Sequence of chain 1.B:
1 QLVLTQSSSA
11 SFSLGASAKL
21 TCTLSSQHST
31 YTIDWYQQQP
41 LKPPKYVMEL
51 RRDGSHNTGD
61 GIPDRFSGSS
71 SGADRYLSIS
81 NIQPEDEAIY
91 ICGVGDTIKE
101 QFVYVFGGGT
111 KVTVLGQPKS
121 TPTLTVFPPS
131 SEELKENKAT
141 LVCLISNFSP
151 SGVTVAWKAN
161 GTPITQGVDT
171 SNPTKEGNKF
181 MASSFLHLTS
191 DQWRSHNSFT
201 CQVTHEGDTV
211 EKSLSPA

Sequence of chain 1.A:
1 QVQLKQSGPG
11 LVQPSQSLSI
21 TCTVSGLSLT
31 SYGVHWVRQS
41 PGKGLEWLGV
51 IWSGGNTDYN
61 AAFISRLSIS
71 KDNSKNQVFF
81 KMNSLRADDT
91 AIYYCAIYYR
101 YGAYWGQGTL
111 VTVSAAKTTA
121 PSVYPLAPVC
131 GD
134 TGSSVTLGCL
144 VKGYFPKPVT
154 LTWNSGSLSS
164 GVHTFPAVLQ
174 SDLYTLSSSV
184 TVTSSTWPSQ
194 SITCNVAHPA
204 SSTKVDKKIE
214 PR

Binding-site contacts:
Ligand atom CA contacts residue TYR31 of chain 1.B at 3.5 Å (hydrophobic).
Ligand atom O contacts residue GLY95 of chain 1.B at 3.3 Å.
Ligand atom CD contacts residue THR97 of chain 1.B at 3.4 Å.
Ligand atom OH contacts residue TYR101 of chain 1.A at 3.6 Å.
Ligand atom O contacts residue TRP52 of chain 1.A at 3.5 Å.
Ligand atom CE2 contacts residue GLU49 of chain 1.B at 3.3 Å.
Ligand atom CA contacts residue GLY95 of chain 1.B at 3.4 Å.
Ligand atom OE2 contacts residue GLY33 of chain 1.A at 3.1 Å (h-bond).
Ligand atom NH1 contacts residue ASP34 of chain 1.B at 3.5 Å (salt-bridge).
Ligand atom CB contacts residue TYR98 of chain 1.A at 3.7 Å (hydrophobic).
Ligand atom NE contacts residue GLU49 of chain 1.B at 2.9 Å (salt-bridge).
Ligand atom NH2 contacts residue GLU49 of chain 1.B at 3.0 Å (salt-bridge).
Ligand atom O contacts residue PHE102 of chain 1.B at 3.6 Å.
Ligand atom O contacts residue ARG100 of chain 1.A at 2.8 Å (salt-bridge).
Ligand atom CG contacts residue TYR98 of chain 1.A at 3.5 Å (hydrophobic).
Ligand atom CZ contacts residue GLU49 of chain 1.B at 3.2 Å.
Ligand atom N contacts residue GLY95 of chain 1.B at 2.9 Å (h-bond).
Ligand atom O contacts residue TYR31 of chain 1.B at 3.5 Å.
Ligand atom CD contacts residue SER53 of chain 1.A at 3.2 Å.
Ligand atom O contacts residue TYR31 of chain 1.B at 3.7 Å.
Ligand atom NH2 contacts residue ASP34 of chain 1.B at 2.4 Å (salt-bridge).
Ligand atom C contacts residue GLY95 of chain 1.B at 3.6 Å.
Ligand atom O contacts residue HIS35 of chain 1.A at 2.9 Å (h-bond).
Ligand atom OE2 contacts residue SER53 of chain 1.A at 2.8 Å (h-bond).
Ligand atom OE1 contacts residue SER53 of chain 1.A at 2.6 Å (h-bond).
Ligand atom O contacts residue THR30 of chain 1.B at 2.6 Å (h-bond).
Ligand atom OE2 contacts residue TRP52 of chain 1.A at 3.3 Å.
Ligand atom CZ contacts residue ASP34 of chain 1.B at 3.6 Å.
Ligand atom CD2 contacts residue TYR99 of chain 1.A at 3.8 Å (hydrophobic).
Ligand atom CG contacts residue ASP96 of chain 1.B at 3.5 Å.
Ligand atom NH1 contacts residue THR32 of chain 1.B at 3.6 Å (h-bond).
Ligand atom OE2 contacts residue TYR32 of chain 1.A at 3.5 Å.
Ligand atom CB contacts residue TYR98 of chain 1.A at 3.7 Å (hydrophobic).
Ligand atom CE1 contacts residue ARG100 of chain 1.A at 3.6 Å.
Ligand atom CB contacts residue PHE102 of chain 1.B at 3.6 Å (hydrophobic).
Ligand atom CZ contacts residue GLU49 of chain 1.B at 3.4 Å.
Ligand atom NH1 contacts residue THR97 of chain 1.B at 2.8 Å (h-bond).
Ligand atom CG contacts residue THR97 of chain 1.B at 3.2 Å.
Ligand atom OH contacts residue GLU49 of chain 1.B at 2.4 Å (salt-bridge).
Ligand atom O contacts residue THR32 of chain 1.B at 3.1 Å (h-bond).

The small molecule below binds the protein below.
Small molecule (SMILES): CC(C)[C@H](N)C(=O)N[C@@H](CCC(N)=O)C(=O)N[C@H](C(=O)NCC(=O)N[C@@H](CCCN=C(N)N)C(=O)N[C@@H](CCCN=C(N)N)C(=O)N1CCC[C@H]1C(=O)N[C@@H](Cc1ccc(O)cc1)C(=O)N[C@@H](CCC(=O)O)C(=O)O)[C@@H](C)O